Sequence of chain 3.A:
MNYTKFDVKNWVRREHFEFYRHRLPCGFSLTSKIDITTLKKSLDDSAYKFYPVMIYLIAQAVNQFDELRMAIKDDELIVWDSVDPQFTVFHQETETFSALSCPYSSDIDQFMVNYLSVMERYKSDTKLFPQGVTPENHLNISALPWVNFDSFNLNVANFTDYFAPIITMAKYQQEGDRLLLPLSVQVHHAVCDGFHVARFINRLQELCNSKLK

Binding-site contacts:
Ligand atom N9 contacts residue ILE166 of chain 3.A at 3.8 Å.
Ligand atom CL2 contacts residue PHE129 of chain 3.A at 3.6 Å.
Ligand atom O9B contacts residue VAL156 of chain 3.A at 3.4 Å.
Ligand atom C4 contacts residue SER142 of chain 3.A at 4.2 Å.
Ligand atom O9A contacts residue ILE166 of chain 3.A at 3.8 Å.
Ligand atom C9 contacts residue ILE166 of chain 3.A at 3.9 Å (hydrophobic).
Ligand atom O5 contacts residue SER142 of chain 3.A at 4.0 Å.
Ligand atom C4 contacts residue HIS189 of chain 1.A at 3.7 Å.
Ligand atom C8 contacts residue LEU24 of chain 1.A at 4.0 Å (hydrophobic).
Ligand atom C9 contacts residue LEU24 of chain 1.A at 4.1 Å (hydrophobic).
Ligand atom C6 contacts residue LEU154 of chain 3.A at 3.9 Å (hydrophobic).
Ligand atom C8 contacts residue CYS26 of chain 1.A at 4.1 Å (hydrophobic).
Ligand atom O2 contacts residue PHE19 of chain 1.A at 4.2 Å.
Ligand atom C8 contacts residue LEU154 of chain 3.A at 4.2 Å (hydrophobic).
Ligand atom O4 contacts residue HIS189 of chain 1.A at 2.8 Å (h-bond).
Ligand atom CL1 contacts residue GLN86 of chain 3.A at 3.9 Å.
Ligand atom O9A contacts residue TYR162 of chain 3.A at 3.5 Å.
Ligand atom C1 contacts residue ASN140 of chain 3.A at 3.6 Å.
Ligand atom C1 contacts residue GLN86 of chain 3.A at 4.2 Å.
Ligand atom CL2 contacts residue TYR20 of chain 1.A at 4.2 Å.
Ligand atom C4 contacts residue THR88 of chain 3.A at 4.1 Å.
Ligand atom O5 contacts residue ILE166 of chain 3.A at 4.0 Å.
Ligand atom C3 contacts residue TYR20 of chain 1.A at 3.8 Å (hydrophobic).
Ligand atom O5 contacts residue LEU154 of chain 3.A at 4.2 Å.
Ligand atom C7 contacts residue CYS26 of chain 1.A at 4.2 Å (hydrophobic).
Ligand atom C7 contacts residue LEU154 of chain 3.A at 3.6 Å (hydrophobic).
Ligand atom C2 contacts residue TYR20 of chain 1.A at 3.4 Å (hydrophobic).
Ligand atom C4 contacts residue PHE97 of chain 3.A at 4.1 Å (hydrophobic).
Ligand atom CL2 contacts residue ALA99 of chain 3.A at 3.6 Å.
Ligand atom C3 contacts residue HIS189 of chain 1.A at 4.0 Å.
Ligand atom C11 contacts residue ILE166 of chain 3.A at 3.8 Å (hydrophobic).
Ligand atom N9 contacts residue LEU24 of chain 1.A at 3.9 Å.
Ligand atom O2 contacts residue TYR20 of chain 1.A at 2.8 Å (h-bond).
Ligand atom O9B contacts residue LEU24 of chain 1.A at 3.8 Å.
Ligand atom CL1 contacts residue ASN140 of chain 3.A at 3.7 Å.
Ligand atom C10 contacts residue ILE166 of chain 3.A at 3.7 Å (hydrophobic).
Ligand atom C5 contacts residue LEU154 of chain 3.A at 4.1 Å (hydrophobic).
Ligand atom C4 contacts residue TYR20 of chain 1.A at 4.0 Å (hydrophobic).
Ligand atom C11 contacts residue LEU154 of chain 3.A at 4.2 Å (hydrophobic).
Ligand atom N2 contacts residue TYR20 of chain 1.A at 3.8 Å.

The small molecule below binds the protein below.
Small molecule (SMILES): O=C(N[C@H](CO)[C@H](O)c1ccc([N+](=O)[O-])cc1)C(Cl)Cl

Sequence of chain 1.A:
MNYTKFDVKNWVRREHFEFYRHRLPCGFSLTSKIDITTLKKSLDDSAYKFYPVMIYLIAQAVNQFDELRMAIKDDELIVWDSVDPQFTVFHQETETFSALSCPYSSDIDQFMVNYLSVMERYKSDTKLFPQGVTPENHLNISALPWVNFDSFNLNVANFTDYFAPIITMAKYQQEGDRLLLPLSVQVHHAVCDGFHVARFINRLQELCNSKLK